Binding-site contacts:
Ligand atom C2U contacts residue PHE120 of chain 1.A at 3.7 Å (hydrophobic).
Ligand atom C5A contacts residue ALA109 of chain 1.A at 3.6 Å (hydrophobic).
Ligand atom C1B contacts residue VAL43 of chain 1.A at 3.6 Å (hydrophobic).
Ligand atom N1A contacts residue ASN67 of chain 1.A at 3.1 Å (h-bond).
Ligand atom C8A contacts residue ASN71 of chain 1.A at 3.7 Å.
Ligand atom C4U contacts residue THR45 of chain 1.A at 3.7 Å.
Ligand atom C5A contacts residue GLN69 of chain 1.A at 3.6 Å.
Ligand atom N6A contacts residue ASN67 of chain 1.A at 3.3 Å (h-bond).
Ligand atom O2A contacts residue HIS119 of chain 1.A at 3.0 Å (h-bond).
Ligand atom O4B contacts residue VAL43 of chain 1.A at 3.2 Å (h-bond).
Ligand atom N6A contacts residue ASN71 of chain 1.A at 2.9 Å (h-bond).
Ligand atom C5D contacts residue VAL118 of chain 1.A at 3.3 Å (hydrophobic).
Ligand atom N7A contacts residue ALA109 of chain 1.A at 3.4 Å.
Ligand atom PB contacts residue HIS12 of chain 1.A at 3.6 Å.
Ligand atom O4U contacts residue THR45 of chain 1.A at 3.6 Å (h-bond).
Ligand atom O2U contacts residue THR45 of chain 1.A at 2.8 Å (h-bond).
Ligand atom O2U contacts residue HIS12 of chain 1.A at 3.2 Å.
Ligand atom O1B contacts residue HIS12 of chain 1.A at 3.5 Å (h-bond).
Ligand atom O2B contacts residue HIS12 of chain 1.A at 2.8 Å (h-bond).
Ligand atom N7A contacts residue ASN71 of chain 1.A at 2.9 Å (h-bond).
Ligand atom N3U contacts residue THR45 of chain 1.A at 2.9 Å (h-bond).
Ligand atom O4U contacts residue PHE120 of chain 1.A at 3.4 Å.
Ligand atom O3B contacts residue LYS41 of chain 1.A at 3.3 Å (salt-bridge).
Ligand atom O2B contacts residue GLN11 of chain 1.A at 2.8 Å (h-bond).
Ligand atom O1B contacts residue PHE120 of chain 1.A at 3.2 Å (h-bond).
Ligand atom N6A contacts residue GLN69 of chain 1.A at 3.4 Å (h-bond).
Ligand atom O4D contacts residue VAL118 of chain 1.A at 3.4 Å (h-bond).
Ligand atom C8A contacts residue GLU111 of chain 1.A at 3.5 Å.
Ligand atom O4B contacts residue LYS41 of chain 1.A at 3.6 Å.
Ligand atom O4D contacts residue HIS119 of chain 1.A at 3.5 Å.
Ligand atom C6A contacts residue GLN69 of chain 1.A at 3.4 Å.
Ligand atom O2U contacts residue ASN44 of chain 1.A at 3.3 Å.
Ligand atom O1B contacts residue HIS119 of chain 1.A at 3.1 Å (h-bond).
Ligand atom O5D contacts residue HIS119 of chain 1.A at 3.3 Å (h-bond).
Ligand atom C2U contacts residue THR45 of chain 1.A at 3.7 Å.
Ligand atom C6A contacts residue ASN67 of chain 1.A at 3.5 Å.
Ligand atom N6A contacts residue CYS65 of chain 1.A at 3.1 Å (h-bond).
Ligand atom N3U contacts residue PHE120 of chain 1.A at 3.3 Å.
Ligand atom C8A contacts residue VAL118 of chain 1.A at 3.6 Å (hydrophobic).
Ligand atom C2B contacts residue PHE120 of chain 1.A at 3.1 Å (hydrophobic).

Sequence of chain 1.A:
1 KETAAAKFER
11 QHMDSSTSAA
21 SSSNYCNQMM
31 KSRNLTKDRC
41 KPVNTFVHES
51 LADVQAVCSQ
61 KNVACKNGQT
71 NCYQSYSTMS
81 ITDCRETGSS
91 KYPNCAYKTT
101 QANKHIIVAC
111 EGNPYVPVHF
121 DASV

A protein and the small-molecule ligand that binds it are described below.
Small molecule (SMILES): Nc1ncnc2c1ncn2[C@@H]1O[C@H](CO[P](=O)(O)O[P](=O)(O)O[C@H]2C[C@H](n3ccc(=O)[nH]c3=O)O[C@@H]2CO)[C@@H](O)[C@H]1O